Sequence of chain 2.A:
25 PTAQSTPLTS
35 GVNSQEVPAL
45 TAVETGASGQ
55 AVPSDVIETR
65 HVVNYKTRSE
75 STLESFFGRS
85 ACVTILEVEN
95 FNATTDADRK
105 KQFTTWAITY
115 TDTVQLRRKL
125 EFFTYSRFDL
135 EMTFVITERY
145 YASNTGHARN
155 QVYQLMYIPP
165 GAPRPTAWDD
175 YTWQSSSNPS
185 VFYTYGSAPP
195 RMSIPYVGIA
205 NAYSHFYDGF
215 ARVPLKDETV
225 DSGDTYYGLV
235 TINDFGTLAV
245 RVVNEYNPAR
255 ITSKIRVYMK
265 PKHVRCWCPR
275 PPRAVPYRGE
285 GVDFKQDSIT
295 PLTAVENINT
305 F

The protein below binds the small molecule below.
Small molecule (SMILES): CC(=O)N[C@H]1[C@H]([C@H](O)[C@H](O)CO)O[C@@](O)(C(=O)O)C[C@@H]1O

Binding-site contacts:
Ligand atom O4 contacts residue ASN251 of chain 2.A at 4.1 Å.
Ligand atom C9 contacts residue TYR145 of chain 3.A at 4.4 Å (hydrophobic).
Ligand atom O10 contacts residue TYR250 of chain 2.A at 2.8 Å (h-bond).
Ligand atom C10 contacts residue TYR250 of chain 2.A at 3.5 Å (hydrophobic).
Ligand atom C8 contacts residue ALA146 of chain 3.A at 4.5 Å (hydrophobic).
Ligand atom O8 contacts residue ALA146 of chain 3.A at 3.3 Å.
Ligand atom C6 contacts residue TYR145 of chain 3.A at 3.4 Å (hydrophobic).
Ligand atom O4 contacts residue TYR250 of chain 2.A at 3.4 Å.
Ligand atom O1A contacts residue SER147 of chain 3.A at 3.1 Å (h-bond).
Ligand atom C4 contacts residue TYR145 of chain 3.A at 3.6 Å (hydrophobic).
Ligand atom O4 contacts residue TYR145 of chain 3.A at 4.2 Å.
Ligand atom N5 contacts residue TYR145 of chain 3.A at 2.6 Å (h-bond).
Ligand atom C4 contacts residue PRO252 of chain 2.A at 3.7 Å (hydrophobic).
Ligand atom O1B contacts residue PRO252 of chain 2.A at 3.3 Å.
Ligand atom C11 contacts residue TYR250 of chain 2.A at 3.7 Å (hydrophobic).
Ligand atom C3 contacts residue PRO252 of chain 2.A at 3.8 Å (hydrophobic).
Ligand atom C6 contacts residue ALA146 of chain 3.A at 4.3 Å (hydrophobic).
Ligand atom C10 contacts residue TYR145 of chain 3.A at 3.6 Å (hydrophobic).
Ligand atom C11 contacts residue TYR145 of chain 3.A at 3.7 Å (hydrophobic).
Ligand atom O4 contacts residue PRO252 of chain 2.A at 3.6 Å.
Ligand atom C1 contacts residue PRO252 of chain 2.A at 4.0 Å (hydrophobic).
Ligand atom C1 contacts residue ALA146 of chain 3.A at 4.0 Å (hydrophobic).
Ligand atom N5 contacts residue TYR250 of chain 2.A at 4.4 Å.
Ligand atom C11 contacts residue ARG143 of chain 3.A at 4.0 Å.
Ligand atom C1 contacts residue SER147 of chain 3.A at 3.6 Å.
Ligand atom C7 contacts residue TYR145 of chain 3.A at 3.9 Å (hydrophobic).
Ligand atom C5 contacts residue TYR145 of chain 3.A at 3.3 Å (hydrophobic).
Ligand atom O1B contacts residue ALA146 of chain 3.A at 4.3 Å.
Ligand atom O1B contacts residue SER147 of chain 3.A at 2.7 Å (h-bond).
Ligand atom O1A contacts residue ALA146 of chain 3.A at 3.2 Å.
Ligand atom O1A contacts residue ASN148 of chain 3.A at 4.3 Å.

Sequence of chain 3.A:
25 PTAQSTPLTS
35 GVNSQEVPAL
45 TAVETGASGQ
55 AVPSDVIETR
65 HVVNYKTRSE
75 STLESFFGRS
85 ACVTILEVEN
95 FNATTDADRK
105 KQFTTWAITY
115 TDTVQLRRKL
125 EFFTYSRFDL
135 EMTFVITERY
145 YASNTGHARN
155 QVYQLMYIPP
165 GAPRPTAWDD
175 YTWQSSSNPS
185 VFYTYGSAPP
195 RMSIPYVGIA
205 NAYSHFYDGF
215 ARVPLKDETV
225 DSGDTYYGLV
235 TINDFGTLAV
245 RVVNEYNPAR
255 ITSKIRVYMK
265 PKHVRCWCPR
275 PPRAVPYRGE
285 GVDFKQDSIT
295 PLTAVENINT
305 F